Sequence of chain 1.H:
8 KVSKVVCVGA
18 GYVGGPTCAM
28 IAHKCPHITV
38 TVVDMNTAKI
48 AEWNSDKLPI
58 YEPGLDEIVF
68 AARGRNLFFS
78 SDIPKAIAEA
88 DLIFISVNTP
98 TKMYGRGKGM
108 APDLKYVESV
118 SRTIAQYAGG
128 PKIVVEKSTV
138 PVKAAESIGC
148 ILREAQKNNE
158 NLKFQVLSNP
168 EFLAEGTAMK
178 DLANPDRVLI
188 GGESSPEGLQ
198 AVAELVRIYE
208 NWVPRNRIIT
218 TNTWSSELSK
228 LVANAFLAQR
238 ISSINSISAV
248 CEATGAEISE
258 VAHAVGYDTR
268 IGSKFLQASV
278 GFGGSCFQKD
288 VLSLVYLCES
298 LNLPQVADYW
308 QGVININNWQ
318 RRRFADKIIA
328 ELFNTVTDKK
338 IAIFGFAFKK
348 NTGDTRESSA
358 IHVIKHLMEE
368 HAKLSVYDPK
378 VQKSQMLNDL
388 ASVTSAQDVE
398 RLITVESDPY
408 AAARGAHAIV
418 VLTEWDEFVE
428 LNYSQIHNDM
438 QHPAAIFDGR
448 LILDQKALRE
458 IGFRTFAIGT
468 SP

Sequence of chain 1.G:
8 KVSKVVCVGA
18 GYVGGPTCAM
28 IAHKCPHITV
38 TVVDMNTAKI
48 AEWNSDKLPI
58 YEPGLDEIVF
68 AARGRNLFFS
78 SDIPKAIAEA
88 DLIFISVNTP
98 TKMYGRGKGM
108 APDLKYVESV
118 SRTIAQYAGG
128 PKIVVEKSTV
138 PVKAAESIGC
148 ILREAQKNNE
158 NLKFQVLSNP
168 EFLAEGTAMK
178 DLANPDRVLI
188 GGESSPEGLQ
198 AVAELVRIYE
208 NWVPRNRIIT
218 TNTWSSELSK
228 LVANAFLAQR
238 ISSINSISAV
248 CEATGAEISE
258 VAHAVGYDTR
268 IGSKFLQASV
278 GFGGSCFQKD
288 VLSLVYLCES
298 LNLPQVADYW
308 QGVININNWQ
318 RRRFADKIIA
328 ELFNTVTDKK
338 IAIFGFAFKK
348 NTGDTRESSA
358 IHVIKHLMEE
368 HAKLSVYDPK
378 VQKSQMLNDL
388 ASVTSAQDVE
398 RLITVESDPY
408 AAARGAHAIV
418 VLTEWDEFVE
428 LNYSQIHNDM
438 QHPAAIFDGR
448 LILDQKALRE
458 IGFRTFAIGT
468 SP

A small-molecule ligand and the protein it binds are described below.
Small molecule (SMILES): O=c1ccn([C@@H]2O[C@H](CO[P](=O)(O)O[P](=O)(O)O[C@H]3OC[C@@H](O)[C@H](O)[C@H]3O)[C@@H](O)[C@H]2O)c(=O)[nH]1

Binding-site contacts:
Ligand atom O3D contacts residue GLY280 of chain 1.H at 3.0 Å (h-bond).
Ligand atom C6 contacts residue ILE238 of chain 1.H at 3.6 Å (hydrophobic).
Ligand atom O4' contacts residue GLU168 of chain 1.H at 3.1 Å (salt-bridge).
Ligand atom C3' contacts residue LEU170 of chain 1.H at 3.5 Å (hydrophobic).
Ligand atom N3 contacts residue GLN274 of chain 1.H at 2.8 Å (h-bond).
Ligand atom O3A contacts residue LYS346 of chain 1.H at 3.5 Å.
Ligand atom O2B contacts residue GLU172 of chain 1.H at 2.9 Å (salt-bridge).
Ligand atom O2 contacts residue GLN274 of chain 1.H at 3.6 Å.
Ligand atom N1 contacts residue ILE238 of chain 1.H at 3.4 Å.
Ligand atom O2' contacts residue ARG267 of chain 1.G at 2.8 Å (salt-bridge).
Ligand atom O4' contacts residue LEU170 of chain 1.H at 3.0 Å (h-bond).
Ligand atom O4 contacts residue GLN274 of chain 1.H at 3.3 Å (h-bond).
Ligand atom C5' contacts residue CYS283 of chain 1.H at 3.6 Å (hydrophobic).
Ligand atom O4' contacts residue LYS227 of chain 1.H at 3.1 Å (salt-bridge).
Ligand atom O4 contacts residue PHE272 of chain 1.H at 3.2 Å.
Ligand atom C3D contacts residue PHE345 of chain 1.H at 3.5 Å (hydrophobic).
Ligand atom C4' contacts residue LEU170 of chain 1.H at 3.5 Å (hydrophobic).
Ligand atom C4' contacts residue LYS227 of chain 1.H at 3.7 Å.
Ligand atom O2A contacts residue PHE284 of chain 1.H at 3.5 Å.
Ligand atom O1A contacts residue LYS346 of chain 1.H at 2.7 Å (salt-bridge).
Ligand atom O4' contacts residue PHE169 of chain 1.H at 3.4 Å.
Ligand atom O2D contacts residue PHE345 of chain 1.H at 3.4 Å (h-bond).
Ligand atom O2B contacts residue ALA171 of chain 1.H at 3.6 Å.
Ligand atom C4D contacts residue GLY280 of chain 1.H at 3.5 Å.
Ligand atom O3' contacts residue ARG267 of chain 1.G at 3.1 Å (salt-bridge).
Ligand atom O2 contacts residue ILE238 of chain 1.H at 3.5 Å.
Ligand atom C1' contacts residue PHE284 of chain 1.H at 3.6 Å (hydrophobic).
Ligand atom O4 contacts residue LEU273 of chain 1.H at 3.6 Å (h-bond).
Ligand atom O3' contacts residue PHE169 of chain 1.H at 2.9 Å (h-bond).
Ligand atom O3D contacts residue PHE345 of chain 1.H at 2.6 Å (h-bond).
Ligand atom O2 contacts residue SER276 of chain 1.H at 2.8 Å (h-bond).
Ligand atom O3B contacts residue ALA171 of chain 1.H at 3.4 Å.
Ligand atom O4D contacts residue PHE279 of chain 1.H at 3.3 Å.
Ligand atom O5' contacts residue CYS283 of chain 1.H at 3.1 Å.
Ligand atom C5 contacts residue PHE272 of chain 1.H at 3.6 Å (hydrophobic).
Ligand atom C3' contacts residue PHE169 of chain 1.H at 3.6 Å (hydrophobic).
Ligand atom C5D contacts residue PHE284 of chain 1.H at 3.6 Å (hydrophobic).
Ligand atom O4D contacts residue ILE238 of chain 1.H at 3.3 Å.
Ligand atom O2D contacts residue ARG447 of chain 1.H at 2.8 Å (salt-bridge).
Ligand atom O2A contacts residue PHE272 of chain 1.H at 3.3 Å.